The protein below binds the small molecule below.
Small molecule (SMILES): NC(=[NH2+])c1ccc2[nH]c(-c3ncccc3[O-])nc2c1

Sequence of chain 1.A:
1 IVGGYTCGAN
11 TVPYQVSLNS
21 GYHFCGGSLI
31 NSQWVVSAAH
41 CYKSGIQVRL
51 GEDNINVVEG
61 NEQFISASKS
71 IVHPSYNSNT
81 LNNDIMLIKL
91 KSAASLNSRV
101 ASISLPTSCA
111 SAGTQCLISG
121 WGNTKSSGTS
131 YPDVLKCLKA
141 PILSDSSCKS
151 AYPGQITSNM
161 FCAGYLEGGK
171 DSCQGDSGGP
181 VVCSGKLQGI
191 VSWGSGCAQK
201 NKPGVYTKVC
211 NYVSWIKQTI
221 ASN

Binding-site contacts:
Ligand atom C4' contacts residue GLN174 of chain 1.A at 3.2 Å.
Ligand atom C2 contacts residue VAL191 of chain 1.A at 3.8 Å (hydrophobic).
Ligand atom O6' contacts residue SER177 of chain 1.A at 2.5 Å (h-bond).
Ligand atom C7 contacts residue TRP193 of chain 1.A at 3.8 Å (hydrophobic).
Ligand atom C1 contacts residue GLY194 of chain 1.A at 3.9 Å.
Ligand atom C5 contacts residue GLN174 of chain 1.A at 3.9 Å.
Ligand atom N2 contacts residue SER172 of chain 1.A at 3.1 Å (h-bond).
Ligand atom N2' contacts residue GLN174 of chain 1.A at 3.3 Å (h-bond).
Ligand atom N1 contacts residue CYS197 of chain 1.A at 3.8 Å.
Ligand atom N2 contacts residue GLY204 of chain 1.A at 3.5 Å.
Ligand atom C3 contacts residue SER192 of chain 1.A at 4.0 Å.
Ligand atom N1 contacts residue GLY196 of chain 1.A at 2.5 Å (h-bond).
Ligand atom C1' contacts residue GLN174 of chain 1.A at 3.9 Å.
Ligand atom C2 contacts residue SER172 of chain 1.A at 3.6 Å.
Ligand atom C3 contacts residue VAL191 of chain 1.A at 3.7 Å (hydrophobic).
Ligand atom C4 contacts residue SER177 of chain 1.A at 3.5 Å.
Ligand atom C7 contacts residue GLY196 of chain 1.A at 3.8 Å.
Ligand atom N1 contacts residue GLY194 of chain 1.A at 3.7 Å.
Ligand atom C6 contacts residue GLY196 of chain 1.A at 3.9 Å.
Ligand atom N2 contacts residue ASP171 of chain 1.A at 3.1 Å (salt-bridge).
Ligand atom C3' contacts residue GLN174 of chain 1.A at 2.8 Å.
Ligand atom N1 contacts residue SER172 of chain 1.A at 3.4 Å (h-bond).
Ligand atom C1 contacts residue SER172 of chain 1.A at 3.7 Å.
Ligand atom C3 contacts residue SER177 of chain 1.A at 3.5 Å.
Ligand atom N1 contacts residue ASP171 of chain 1.A at 3.2 Å (salt-bridge).
Ligand atom C1 contacts residue CYS173 of chain 1.A at 3.9 Å (hydrophobic).
Ligand atom C7 contacts residue ASP171 of chain 1.A at 3.8 Å.
Ligand atom C6' contacts residue SER177 of chain 1.A at 3.7 Å.
Ligand atom C6 contacts residue GLY194 of chain 1.A at 4.0 Å.
Ligand atom C4 contacts residue GLN174 of chain 1.A at 3.9 Å.
Ligand atom N2 contacts residue TRP193 of chain 1.A at 3.6 Å (h-bond).
Ligand atom C7 contacts residue SER172 of chain 1.A at 3.2 Å.
Ligand atom C1 contacts residue TRP193 of chain 1.A at 3.9 Å (hydrophobic).
Ligand atom C7 contacts residue GLY194 of chain 1.A at 3.8 Å.
Ligand atom N3 contacts residue GLN174 of chain 1.A at 3.7 Å.
Ligand atom C8 contacts residue GLN174 of chain 1.A at 3.8 Å.
Ligand atom O6' contacts residue HIS40 of chain 1.A at 3.0 Å (h-bond).
Ligand atom N3 contacts residue SER177 of chain 1.A at 2.9 Å (h-bond).
Ligand atom C3 contacts residue CYS173 of chain 1.A at 3.6 Å (hydrophobic).
Ligand atom C4 contacts residue CYS173 of chain 1.A at 3.8 Å (hydrophobic).